Sequence of chain 28.C:
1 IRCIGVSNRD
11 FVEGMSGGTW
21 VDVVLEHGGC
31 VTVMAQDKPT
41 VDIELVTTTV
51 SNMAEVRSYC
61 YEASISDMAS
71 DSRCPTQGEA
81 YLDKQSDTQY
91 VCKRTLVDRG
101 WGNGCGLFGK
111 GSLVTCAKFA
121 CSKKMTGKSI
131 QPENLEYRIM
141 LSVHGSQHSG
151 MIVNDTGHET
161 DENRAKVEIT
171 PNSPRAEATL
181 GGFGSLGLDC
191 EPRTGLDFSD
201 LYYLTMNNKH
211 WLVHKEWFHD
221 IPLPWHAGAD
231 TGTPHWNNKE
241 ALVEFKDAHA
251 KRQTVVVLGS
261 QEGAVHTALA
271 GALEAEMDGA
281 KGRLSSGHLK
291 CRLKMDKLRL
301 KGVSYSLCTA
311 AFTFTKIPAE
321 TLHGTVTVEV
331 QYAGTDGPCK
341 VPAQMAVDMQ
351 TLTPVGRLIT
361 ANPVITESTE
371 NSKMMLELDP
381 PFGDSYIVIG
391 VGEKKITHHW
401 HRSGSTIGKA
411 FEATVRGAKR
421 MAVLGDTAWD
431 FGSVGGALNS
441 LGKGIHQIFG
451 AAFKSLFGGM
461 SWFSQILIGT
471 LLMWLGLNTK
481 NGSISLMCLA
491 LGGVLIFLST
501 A

This protein binds this small molecule.
Small molecule (SMILES): CC(=O)N[C@H]1[C@H](O[C@H]2[C@H](O)[C@@H](NC(C)=O)CO[C@@H]2CO)O[C@H](CO)[C@@H](O)[C@@H]1O

Binding-site contacts:
Ligand atom C7 contacts residue ASN154 of chain 28.C at 3.4 Å.
Ligand atom C1 contacts residue ASN154 of chain 28.C at 3.1 Å.
Ligand atom C2 contacts residue SER95 of chain 28.H at 3.4 Å.
Ligand atom O5 contacts residue LEU96 of chain 28.H at 4.5 Å.
Ligand atom C4 contacts residue LEU96 of chain 28.H at 4.3 Å (hydrophobic).
Ligand atom O5 contacts residue ASN154 of chain 28.C at 4.0 Å.
Ligand atom C3 contacts residue LEU96 of chain 28.H at 4.2 Å (hydrophobic).
Ligand atom C2 contacts residue ASN154 of chain 28.C at 4.0 Å.
Ligand atom C1 contacts residue MET151 of chain 28.C at 3.6 Å (hydrophobic).
Ligand atom O4 contacts residue LEU96 of chain 28.H at 3.2 Å.
Ligand atom C2 contacts residue MET151 of chain 28.C at 4.1 Å (hydrophobic).
Ligand atom C1 contacts residue LEU96 of chain 28.H at 3.9 Å (hydrophobic).
Ligand atom C3 contacts residue SER95 of chain 28.H at 3.2 Å.
Ligand atom N2 contacts residue LEU96 of chain 28.H at 3.6 Å.
Ligand atom C8 contacts residue ASP94 of chain 28.H at 3.5 Å.
Ligand atom O7 contacts residue MET151 of chain 28.C at 3.3 Å.
Ligand atom C8 contacts residue ASN154 of chain 28.C at 4.2 Å.
Ligand atom O7 contacts residue GLY150 of chain 28.C at 2.8 Å (h-bond).
Ligand atom O3 contacts residue LEU96 of chain 28.H at 4.1 Å.
Ligand atom C8 contacts residue GLY150 of chain 28.C at 3.8 Å.
Ligand atom O3 contacts residue SER95 of chain 28.H at 3.2 Å (h-bond).
Ligand atom C7 contacts residue SER95 of chain 28.H at 3.5 Å.
Ligand atom C7 contacts residue MET151 of chain 28.C at 4.3 Å (hydrophobic).
Ligand atom N2 contacts residue SER95 of chain 28.H at 2.6 Å (h-bond).
Ligand atom C2 contacts residue LEU96 of chain 28.H at 3.6 Å (hydrophobic).
Ligand atom C7 contacts residue GLY150 of chain 28.C at 3.7 Å.
Ligand atom N2 contacts residue ASN154 of chain 28.C at 3.9 Å.
Ligand atom C8 contacts residue SER95 of chain 28.H at 3.5 Å.
Ligand atom C1 contacts residue SER95 of chain 28.H at 3.6 Å.
Ligand atom O7 contacts residue HIS148 of chain 28.C at 4.0 Å.
Ligand atom O7 contacts residue ASN154 of chain 28.C at 2.9 Å (h-bond).
Ligand atom O5 contacts residue MET151 of chain 28.C at 3.8 Å.

Sequence of chain 28.H:
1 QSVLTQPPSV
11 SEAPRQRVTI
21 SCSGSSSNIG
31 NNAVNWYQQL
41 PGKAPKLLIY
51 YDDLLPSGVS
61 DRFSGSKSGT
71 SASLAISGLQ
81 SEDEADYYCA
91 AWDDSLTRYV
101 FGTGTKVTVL